This protein binds this small molecule.
Small molecule (SMILES): Nc1ccn([C@@H]2O[C@H](CO[P](=O)(O)O[C@H]3[C@@H](O)[C@H](n4ccc(N)nc4=O)O[C@@H]3CO[P](=O)(O)O[C@H]3[C@@H](O)[C@H](n4cnc5c(N)ncnc54)O[C@@H]3CO[P](=O)(O)O[C@H]3[C@@H](O)[C@H](n4ccc(N)nc4=O)O[C@@H]3CO[P](=O)(O)O[C@H]3[C@@H](O)[C@H](n4ccc(=O)[nH]c4=O)O[C@@H]3CO[P](=O)(O)O[C@H]3[C@@H](O)[C@H](n4cnc5c(N)ncnc54)O[C@@H]3CO[P](=O)(O)O[C@H]3[C@@H](O)[C@H](n4cnc5c(=O)nc(N)[nH]c54)O[C@@H]3CO[P](=O)(O)O[C@H]3[C@@H](O)[C@H](n4cnc5c(=O)nc(N)[nH]c54)O[C@@H]3CO)[C@@H](O)[C@H]2O)c(=O)n1

Sequence of chain 58.C:
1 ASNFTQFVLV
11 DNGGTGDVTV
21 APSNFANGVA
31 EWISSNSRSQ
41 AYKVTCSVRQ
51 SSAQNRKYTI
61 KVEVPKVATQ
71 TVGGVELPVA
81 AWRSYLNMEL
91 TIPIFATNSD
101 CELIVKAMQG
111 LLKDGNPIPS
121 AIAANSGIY

Sequence of chain 57.D:
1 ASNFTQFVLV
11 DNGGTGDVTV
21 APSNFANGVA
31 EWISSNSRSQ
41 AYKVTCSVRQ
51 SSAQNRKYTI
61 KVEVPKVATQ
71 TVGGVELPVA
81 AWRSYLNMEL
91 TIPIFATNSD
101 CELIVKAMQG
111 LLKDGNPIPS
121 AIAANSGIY

Binding-site contacts:
Ligand atom OP2 contacts residue LYS43 of chain 58.C at 3.2 Å (salt-bridge).
Ligand atom C2' contacts residue TYR85 of chain 58.C at 3.4 Å (hydrophobic).
Ligand atom OP2 contacts residue LYS57 of chain 57.D at 2.7 Å (salt-bridge).
Ligand atom O4' contacts residue LYS61 of chain 58.C at 3.1 Å (salt-bridge).
Ligand atom C2' contacts residue GLU63 of chain 58.C at 3.5 Å.
Ligand atom OP2 contacts residue SER51 of chain 57.D at 3.2 Å (h-bond).
Ligand atom OP1 contacts residue SER51 of chain 57.D at 3.3 Å.
Ligand atom C5 contacts residue THR45 of chain 58.C at 3.3 Å.
Ligand atom N1 contacts residue THR59 of chain 58.C at 3.6 Å.
Ligand atom OP2 contacts residue TYR85 of chain 58.C at 2.5 Å (h-bond).
Ligand atom OP1 contacts residue ASN55 of chain 57.D at 3.3 Å (h-bond).
Ligand atom C5' contacts residue TYR85 of chain 58.C at 3.1 Å (hydrophobic).
Ligand atom O2' contacts residue GLU63 of chain 58.C at 3.0 Å (salt-bridge).
Ligand atom OP1 contacts residue ARG49 of chain 57.D at 2.5 Å (salt-bridge).
Ligand atom N6 contacts residue CYS46 of chain 58.C at 3.4 Å (h-bond).
Ligand atom O3' contacts residue TYR85 of chain 58.C at 3.6 Å.
Ligand atom C5' contacts residue SER51 of chain 57.D at 3.5 Å.
Ligand atom OP1 contacts residue SER51 of chain 57.D at 2.7 Å (h-bond).
Ligand atom P contacts residue SER51 of chain 57.D at 3.4 Å.
Ligand atom O2' contacts residue TYR85 of chain 58.C at 3.5 Å.
Ligand atom N7 contacts residue THR45 of chain 58.C at 2.6 Å (h-bond).
Ligand atom C4' contacts residue TYR85 of chain 58.C at 3.3 Å (hydrophobic).
Ligand atom OP1 contacts residue SER52 of chain 57.D at 3.0 Å.
Ligand atom OP2 contacts residue ASN55 of chain 57.D at 3.2 Å (h-bond).
Ligand atom C3' contacts residue TYR85 of chain 58.C at 3.3 Å (hydrophobic).
Ligand atom C2 contacts residue SER47 of chain 58.C at 3.0 Å.
Ligand atom N1 contacts residue TYR85 of chain 58.C at 3.6 Å.
Ligand atom C6 contacts residue THR45 of chain 58.C at 3.5 Å.
Ligand atom C4 contacts residue TYR85 of chain 58.C at 3.5 Å (hydrophobic).
Ligand atom O2 contacts residue ASN87 of chain 58.C at 3.2 Å (h-bond).
Ligand atom N6 contacts residue THR45 of chain 58.C at 2.9 Å (h-bond).
Ligand atom OP2 contacts residue ARG49 of chain 57.D at 2.4 Å (salt-bridge).
Ligand atom P contacts residue ARG49 of chain 57.D at 2.9 Å.
Ligand atom O3' contacts residue SER51 of chain 57.D at 3.5 Å (h-bond).
Ligand atom C6 contacts residue TYR85 of chain 58.C at 3.5 Å (hydrophobic).
Ligand atom OP2 contacts residue LYS57 of chain 57.D at 3.4 Å.
Ligand atom C5 contacts residue TYR85 of chain 58.C at 3.5 Å (hydrophobic).
Ligand atom P contacts residue TYR85 of chain 58.C at 3.5 Å.
Ligand atom N6 contacts residue THR59 of chain 58.C at 2.9 Å (h-bond).
Ligand atom N1 contacts residue SER47 of chain 58.C at 2.7 Å (h-bond).